Binding-site contacts:
Ligand atom N1 contacts residue SER172 of chain 1.A at 2.9 Å (h-bond).
Ligand atom C12 contacts residue GLN174 of chain 1.A at 3.7 Å.
Ligand atom C13 contacts residue SER192 of chain 1.A at 4.0 Å.
Ligand atom C1 contacts residue ASP171 of chain 1.A at 3.5 Å.
Ligand atom C6 contacts residue SER192 of chain 1.A at 4.0 Å.
Ligand atom C2 contacts residue TRP193 of chain 1.A at 3.7 Å (hydrophobic).
Ligand atom C1 contacts residue GLY194 of chain 1.A at 3.9 Å.
Ligand atom C1 contacts residue SER172 of chain 1.A at 3.2 Å.
Ligand atom C1 contacts residue GLY196 of chain 1.A at 3.9 Å.
Ligand atom C13 contacts residue CYS173 of chain 1.A at 4.0 Å (hydrophobic).
Ligand atom C14 contacts residue SER172 of chain 1.A at 3.7 Å.
Ligand atom C2 contacts residue GLY194 of chain 1.A at 3.7 Å.
Ligand atom N2 contacts residue GLN174 of chain 1.A at 3.4 Å (h-bond).
Ligand atom O contacts residue HIS40 of chain 1.A at 4.0 Å.
Ligand atom C13 contacts residue TRP193 of chain 1.A at 3.9 Å (hydrophobic).
Ligand atom C4 contacts residue GLN174 of chain 1.A at 3.2 Å.
Ligand atom N1 contacts residue GLY204 of chain 1.A at 3.3 Å.
Ligand atom C14 contacts residue VAL191 of chain 1.A at 3.8 Å (hydrophobic).
Ligand atom C3 contacts residue GLN174 of chain 1.A at 4.0 Å.
Ligand atom C3 contacts residue GLY196 of chain 1.A at 3.4 Å.
Ligand atom N4 contacts residue GLY194 of chain 1.A at 3.7 Å.
Ligand atom N1 contacts residue ASP171 of chain 1.A at 2.8 Å (salt-bridge).
Ligand atom C8 contacts residue HIS40 of chain 1.A at 4.0 Å.
Ligand atom C13 contacts residue VAL191 of chain 1.A at 3.7 Å (hydrophobic).
Ligand atom C5 contacts residue GLN174 of chain 1.A at 4.0 Å.
Ligand atom N2 contacts residue SER177 of chain 1.A at 3.7 Å.
Ligand atom C2 contacts residue SER172 of chain 1.A at 3.9 Å.
Ligand atom C14 contacts residue TRP193 of chain 1.A at 3.8 Å (hydrophobic).
Ligand atom N4 contacts residue GLY196 of chain 1.A at 2.9 Å (h-bond).
Ligand atom N4 contacts residue SER172 of chain 1.A at 3.4 Å (h-bond).
Ligand atom C11 contacts residue GLN174 of chain 1.A at 3.5 Å.
Ligand atom N1 contacts residue TRP193 of chain 1.A at 3.9 Å.
Ligand atom N4 contacts residue ASP171 of chain 1.A at 2.8 Å (salt-bridge).
Ligand atom C6 contacts residue SER177 of chain 1.A at 3.1 Å.
Ligand atom N4 contacts residue CYS197 of chain 1.A at 3.7 Å.
Ligand atom C3 contacts residue GLY194 of chain 1.A at 3.6 Å.
Ligand atom O contacts residue SER177 of chain 1.A at 3.4 Å (h-bond).
Ligand atom C1 contacts residue TRP193 of chain 1.A at 3.9 Å (hydrophobic).
Ligand atom C3 contacts residue TRP193 of chain 1.A at 4.0 Å (hydrophobic).
Ligand atom C9 contacts residue HIS40 of chain 1.A at 3.9 Å.

The small molecule below binds the protein below.
Small molecule (SMILES): [H]/N=C(\N)c1ccc(/C=N/O[C@@H]2CCCN(C)C2)cc1

Sequence of chain 1.A:
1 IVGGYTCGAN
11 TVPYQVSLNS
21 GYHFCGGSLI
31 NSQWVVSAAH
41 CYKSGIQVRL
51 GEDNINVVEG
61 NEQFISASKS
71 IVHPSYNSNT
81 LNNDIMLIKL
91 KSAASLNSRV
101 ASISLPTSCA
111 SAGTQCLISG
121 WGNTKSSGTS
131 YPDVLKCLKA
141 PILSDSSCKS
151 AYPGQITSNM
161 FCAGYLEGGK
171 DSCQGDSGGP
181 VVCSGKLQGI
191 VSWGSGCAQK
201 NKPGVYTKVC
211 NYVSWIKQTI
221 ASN